This small molecule binds to this protein.
Small molecule (SMILES): CC(=O)N[C@@H]1[C@@H](O)[C@H](O)[C@@H](CO)O[C@H]1O

Sequence of chain 1.B:
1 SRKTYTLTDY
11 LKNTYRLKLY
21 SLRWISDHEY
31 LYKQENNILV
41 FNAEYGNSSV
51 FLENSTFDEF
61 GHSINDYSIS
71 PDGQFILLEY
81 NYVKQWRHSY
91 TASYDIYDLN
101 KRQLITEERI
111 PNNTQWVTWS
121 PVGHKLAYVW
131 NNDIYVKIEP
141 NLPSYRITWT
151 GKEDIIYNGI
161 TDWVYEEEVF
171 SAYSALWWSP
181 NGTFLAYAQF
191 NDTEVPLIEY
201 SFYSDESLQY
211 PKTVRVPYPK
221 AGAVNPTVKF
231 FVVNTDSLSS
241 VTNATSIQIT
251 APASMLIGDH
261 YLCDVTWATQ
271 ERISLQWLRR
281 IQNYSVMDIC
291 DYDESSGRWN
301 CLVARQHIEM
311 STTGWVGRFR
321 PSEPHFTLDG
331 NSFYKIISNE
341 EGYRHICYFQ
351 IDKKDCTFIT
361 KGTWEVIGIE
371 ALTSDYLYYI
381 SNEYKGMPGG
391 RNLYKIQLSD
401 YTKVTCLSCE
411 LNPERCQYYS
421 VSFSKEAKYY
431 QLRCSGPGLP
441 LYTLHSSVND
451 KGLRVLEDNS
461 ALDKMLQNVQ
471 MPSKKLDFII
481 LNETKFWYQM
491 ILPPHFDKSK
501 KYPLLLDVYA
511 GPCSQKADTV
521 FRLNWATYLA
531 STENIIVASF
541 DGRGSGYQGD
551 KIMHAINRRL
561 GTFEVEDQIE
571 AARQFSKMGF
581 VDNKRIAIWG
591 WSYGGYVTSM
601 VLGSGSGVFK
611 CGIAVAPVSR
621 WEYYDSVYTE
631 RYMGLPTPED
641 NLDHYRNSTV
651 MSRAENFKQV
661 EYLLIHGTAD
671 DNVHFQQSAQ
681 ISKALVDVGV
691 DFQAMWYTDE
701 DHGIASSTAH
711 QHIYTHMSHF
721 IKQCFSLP

Binding-site contacts:
Ligand atom N2 contacts residue ASN112 of chain 1.B at 2.6 Å (h-bond).
Ligand atom O7 contacts residue ASN112 of chain 1.B at 3.0 Å (h-bond).
Ligand atom C8 contacts residue ARG109 of chain 1.B at 4.0 Å.
Ligand atom C2 contacts residue ASN112 of chain 1.B at 2.2 Å.
Ligand atom C8 contacts residue ASN112 of chain 1.B at 3.8 Å.
Ligand atom C5 contacts residue ASN112 of chain 1.B at 3.6 Å.
Ligand atom C4 contacts residue ASN112 of chain 1.B at 4.0 Å.
Ligand atom O5 contacts residue ASN112 of chain 1.B at 2.4 Å (h-bond).
Ligand atom O6 contacts residue HIS62 of chain 1.B at 3.1 Å (h-bond).
Ligand atom C3 contacts residue ASN112 of chain 1.B at 3.6 Å.
Ligand atom O7 contacts residue PRO111 of chain 1.B at 4.2 Å.
Ligand atom O7 contacts residue ILE110 of chain 1.B at 4.5 Å.
Ligand atom C7 contacts residue ASN112 of chain 1.B at 2.9 Å.
Ligand atom C1 contacts residue ASN112 of chain 1.B at 1.4 Å.
Ligand atom C6 contacts residue HIS62 of chain 1.B at 4.3 Å.